The protein below binds the small molecule below.
Small molecule (SMILES): Nc1ncnc2c1ncn2[C@@H]1CC[C@H](CO[P](=O)(O)O[P](=O)(O)OP(=O)(O)O)O1

Binding-site contacts:
Ligand atom N9 contacts residue TYR520 of chain 1.E at 4.2 Å.
Ligand atom N3 contacts residue TYR520 of chain 1.E at 4.4 Å.
Ligand atom O3B contacts residue HIS500 of chain 1.E at 4.1 Å.
Ligand atom C8 contacts residue TYR520 of chain 1.E at 4.1 Å (hydrophobic).
Ligand atom PB contacts residue HIS500 of chain 1.E at 3.9 Å.
Ligand atom O2G contacts residue ARG512 of chain 1.E at 3.4 Å (salt-bridge).
Ligand atom C6 contacts residue TYR520 of chain 1.E at 3.7 Å (hydrophobic).
Ligand atom O1B contacts residue HIS500 of chain 1.E at 2.9 Å (h-bond).
Ligand atom PG contacts residue ARG512 of chain 1.E at 4.3 Å.
Ligand atom O2B contacts residue HIS500 of chain 1.E at 4.1 Å.
Ligand atom N1 contacts residue TYR520 of chain 1.E at 3.7 Å.
Ligand atom C4 contacts residue TYR520 of chain 1.E at 3.9 Å (hydrophobic).
Ligand atom N6 contacts residue TYR520 of chain 1.E at 4.0 Å.
Ligand atom N7 contacts residue LYS516 of chain 1.E at 4.1 Å.
Ligand atom C5 contacts residue TYR520 of chain 1.E at 3.5 Å (hydrophobic).
Ligand atom C2 contacts residue TYR520 of chain 1.E at 4.2 Å (hydrophobic).
Ligand atom O3B contacts residue ARG512 of chain 1.E at 4.0 Å.
Ligand atom N7 contacts residue TYR520 of chain 1.E at 3.7 Å.

Sequence of chain 1.E:
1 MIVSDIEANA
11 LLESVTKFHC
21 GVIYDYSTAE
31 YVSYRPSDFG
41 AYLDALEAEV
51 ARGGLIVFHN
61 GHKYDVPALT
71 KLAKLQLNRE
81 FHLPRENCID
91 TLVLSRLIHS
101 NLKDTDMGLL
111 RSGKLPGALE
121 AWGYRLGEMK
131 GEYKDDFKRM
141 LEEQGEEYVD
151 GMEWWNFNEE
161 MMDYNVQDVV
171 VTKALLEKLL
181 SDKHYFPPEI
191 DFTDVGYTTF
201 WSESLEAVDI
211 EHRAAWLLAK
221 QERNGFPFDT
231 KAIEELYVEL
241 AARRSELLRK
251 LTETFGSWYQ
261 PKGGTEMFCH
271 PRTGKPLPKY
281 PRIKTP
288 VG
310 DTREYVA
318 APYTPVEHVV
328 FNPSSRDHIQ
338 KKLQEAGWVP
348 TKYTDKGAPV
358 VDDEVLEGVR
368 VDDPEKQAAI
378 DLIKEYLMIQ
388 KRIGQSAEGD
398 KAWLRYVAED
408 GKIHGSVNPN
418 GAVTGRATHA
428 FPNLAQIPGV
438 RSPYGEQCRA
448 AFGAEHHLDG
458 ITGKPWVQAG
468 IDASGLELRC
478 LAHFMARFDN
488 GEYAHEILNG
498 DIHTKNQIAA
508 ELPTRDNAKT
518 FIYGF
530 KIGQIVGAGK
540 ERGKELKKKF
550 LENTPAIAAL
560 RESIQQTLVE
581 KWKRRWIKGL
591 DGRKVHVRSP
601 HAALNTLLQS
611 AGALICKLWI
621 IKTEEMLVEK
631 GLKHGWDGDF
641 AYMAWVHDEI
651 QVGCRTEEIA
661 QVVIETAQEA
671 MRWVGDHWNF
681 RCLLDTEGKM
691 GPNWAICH